Sequence of chain 1.A:
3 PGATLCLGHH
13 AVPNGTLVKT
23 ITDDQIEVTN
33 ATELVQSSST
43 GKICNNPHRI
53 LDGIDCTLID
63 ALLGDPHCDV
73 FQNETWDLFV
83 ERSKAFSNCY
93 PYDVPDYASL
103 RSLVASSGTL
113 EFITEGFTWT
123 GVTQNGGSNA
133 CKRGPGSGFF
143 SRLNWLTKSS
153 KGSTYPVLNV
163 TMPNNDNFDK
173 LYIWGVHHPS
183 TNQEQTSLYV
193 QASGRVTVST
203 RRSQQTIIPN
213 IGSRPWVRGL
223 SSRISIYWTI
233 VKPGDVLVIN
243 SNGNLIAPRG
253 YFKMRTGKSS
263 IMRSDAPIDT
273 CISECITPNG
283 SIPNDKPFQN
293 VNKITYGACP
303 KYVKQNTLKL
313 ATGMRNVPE

The small molecule below binds the protein below.
Small molecule (SMILES): CC(=O)N[C@H]1[C@H](O[C@H]2[C@H](O)[C@@H](NC(C)=O)CO[C@@H]2CO)O[C@H](CO)[C@@H](O[C@@H]2O[C@H](CO)[C@@H](O)[C@H](O)[C@@H]2O)[C@@H]1O

Binding-site contacts:
Ligand atom C2 contacts residue SER215 of chain 1.A at 4.0 Å.
Ligand atom C6 contacts residue THR163 of chain 1.E at 4.2 Å.
Ligand atom C5 contacts residue TRP218 of chain 1.A at 4.5 Å (hydrophobic).
Ligand atom C8 contacts residue THR183 of chain 1.A at 4.2 Å.
Ligand atom N2 contacts residue SER215 of chain 1.A at 3.1 Å (h-bond).
Ligand atom C4 contacts residue TRP218 of chain 1.A at 3.8 Å (hydrophobic).
Ligand atom O3 contacts residue TRP218 of chain 1.A at 3.9 Å.
Ligand atom C8 contacts residue THR163 of chain 1.E at 3.9 Å.
Ligand atom C1 contacts residue SER215 of chain 1.A at 4.1 Å.
Ligand atom C3 contacts residue SER215 of chain 1.A at 4.1 Å.
Ligand atom O4 contacts residue SER223 of chain 1.A at 4.5 Å.
Ligand atom C7 contacts residue TRP218 of chain 1.A at 3.9 Å (hydrophobic).
Ligand atom O7 contacts residue ARG216 of chain 1.A at 4.2 Å.
Ligand atom O7 contacts residue TRP218 of chain 1.A at 2.8 Å (h-bond).
Ligand atom C4 contacts residue TRP218 of chain 1.A at 4.5 Å (hydrophobic).
Ligand atom C1 contacts residue ASN161 of chain 1.E at 1.5 Å.
Ligand atom C2 contacts residue ASN161 of chain 1.E at 2.4 Å.
Ligand atom C7 contacts residue ASN161 of chain 1.E at 3.6 Å.
Ligand atom C4 contacts residue ASN161 of chain 1.E at 4.3 Å.
Ligand atom O4 contacts residue TRP218 of chain 1.A at 3.7 Å.
Ligand atom O5 contacts residue ASN161 of chain 1.E at 2.5 Å (h-bond).
Ligand atom C5 contacts residue ASN161 of chain 1.E at 3.8 Å.
Ligand atom N2 contacts residue ASN161 of chain 1.E at 2.6 Å (h-bond).
Ligand atom C3 contacts residue TRP218 of chain 1.A at 4.2 Å (hydrophobic).
Ligand atom O6 contacts residue TRP218 of chain 1.A at 4.0 Å.
Ligand atom C3 contacts residue ASN161 of chain 1.E at 3.7 Å.
Ligand atom C8 contacts residue SER215 of chain 1.A at 3.4 Å.
Ligand atom O7 contacts residue PRO217 of chain 1.A at 3.6 Å.
Ligand atom O7 contacts residue ASN161 of chain 1.E at 4.0 Å.
Ligand atom N2 contacts residue TRP218 of chain 1.A at 4.5 Å.
Ligand atom C3 contacts residue TRP218 of chain 1.A at 4.2 Å (hydrophobic).
Ligand atom C2 contacts residue TRP218 of chain 1.A at 4.1 Å (hydrophobic).
Ligand atom O6 contacts residue THR163 of chain 1.E at 4.3 Å.
Ligand atom C7 contacts residue SER215 of chain 1.A at 3.8 Å.

Sequence of chain 1.E:
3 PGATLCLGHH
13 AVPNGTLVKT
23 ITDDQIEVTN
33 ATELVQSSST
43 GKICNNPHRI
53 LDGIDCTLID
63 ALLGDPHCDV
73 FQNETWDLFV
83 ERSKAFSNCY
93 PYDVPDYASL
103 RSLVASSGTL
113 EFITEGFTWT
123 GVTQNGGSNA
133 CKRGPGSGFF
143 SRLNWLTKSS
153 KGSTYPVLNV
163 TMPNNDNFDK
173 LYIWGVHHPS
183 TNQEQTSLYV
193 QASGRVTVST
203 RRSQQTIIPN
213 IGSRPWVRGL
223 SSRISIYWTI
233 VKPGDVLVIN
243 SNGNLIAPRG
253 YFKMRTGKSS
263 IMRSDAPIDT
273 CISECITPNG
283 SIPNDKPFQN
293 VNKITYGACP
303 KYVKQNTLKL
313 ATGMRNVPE